Sequence of chain 1.A:
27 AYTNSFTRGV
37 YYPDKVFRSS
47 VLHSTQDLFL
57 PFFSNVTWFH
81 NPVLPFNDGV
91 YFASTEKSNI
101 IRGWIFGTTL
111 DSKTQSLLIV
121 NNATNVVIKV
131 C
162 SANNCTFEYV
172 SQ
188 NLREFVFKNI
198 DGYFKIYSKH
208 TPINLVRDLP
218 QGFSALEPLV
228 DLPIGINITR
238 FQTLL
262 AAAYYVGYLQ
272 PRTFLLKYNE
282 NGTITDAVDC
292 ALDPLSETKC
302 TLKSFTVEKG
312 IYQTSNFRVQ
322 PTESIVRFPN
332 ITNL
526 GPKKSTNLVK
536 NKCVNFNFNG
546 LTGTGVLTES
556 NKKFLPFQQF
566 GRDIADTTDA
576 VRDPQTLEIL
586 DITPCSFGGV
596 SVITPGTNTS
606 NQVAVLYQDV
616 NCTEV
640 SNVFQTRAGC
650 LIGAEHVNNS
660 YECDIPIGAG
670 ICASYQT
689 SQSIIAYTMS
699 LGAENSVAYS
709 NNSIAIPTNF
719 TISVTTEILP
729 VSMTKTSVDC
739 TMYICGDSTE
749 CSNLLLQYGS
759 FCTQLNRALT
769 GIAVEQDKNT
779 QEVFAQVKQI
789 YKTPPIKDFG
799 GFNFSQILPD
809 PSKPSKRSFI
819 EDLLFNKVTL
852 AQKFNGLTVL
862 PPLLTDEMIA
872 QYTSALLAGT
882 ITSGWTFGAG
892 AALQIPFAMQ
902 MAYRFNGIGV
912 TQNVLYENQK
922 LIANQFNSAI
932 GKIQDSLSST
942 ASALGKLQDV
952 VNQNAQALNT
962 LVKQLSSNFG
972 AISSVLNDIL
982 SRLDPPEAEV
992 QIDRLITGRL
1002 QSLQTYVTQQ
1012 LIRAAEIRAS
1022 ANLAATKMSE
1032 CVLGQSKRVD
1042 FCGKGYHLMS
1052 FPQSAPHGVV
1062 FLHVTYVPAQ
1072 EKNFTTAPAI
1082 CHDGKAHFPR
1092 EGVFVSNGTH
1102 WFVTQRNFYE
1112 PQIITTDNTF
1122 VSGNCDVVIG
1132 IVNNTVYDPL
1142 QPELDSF

Binding-site contacts:
Ligand atom N2 contacts residue ASN122 of chain 1.A at 2.9 Å (h-bond).
Ligand atom C4 contacts residue ASN122 of chain 1.A at 4.2 Å.
Ligand atom C6 contacts residue VAL127 of chain 1.A at 3.8 Å (hydrophobic).
Ligand atom C5 contacts residue ASN122 of chain 1.A at 3.7 Å.
Ligand atom C3 contacts residue ASN122 of chain 1.A at 3.8 Å.
Ligand atom C1 contacts residue THR124 of chain 1.A at 4.0 Å.
Ligand atom O5 contacts residue ASN122 of chain 1.A at 2.4 Å (h-bond).
Ligand atom C7 contacts residue ASN122 of chain 1.A at 3.3 Å.
Ligand atom C2 contacts residue ASN122 of chain 1.A at 2.4 Å.
Ligand atom C8 contacts residue THR124 of chain 1.A at 4.2 Å.
Ligand atom C1 contacts residue ASN122 of chain 1.A at 1.4 Å.
Ligand atom C7 contacts residue THR124 of chain 1.A at 4.2 Å.
Ligand atom O5 contacts residue VAL127 of chain 1.A at 4.4 Å.
Ligand atom C5 contacts residue VAL127 of chain 1.A at 4.4 Å (hydrophobic).
Ligand atom N2 contacts residue THR124 of chain 1.A at 3.4 Å.
Ligand atom C8 contacts residue ASN122 of chain 1.A at 4.0 Å.
Ligand atom C2 contacts residue THR124 of chain 1.A at 4.2 Å.
Ligand atom O7 contacts residue ASN122 of chain 1.A at 3.4 Å (h-bond).

The protein below binds the small molecule below.
Small molecule (SMILES): CC(=O)N[C@@H]1[C@@H](O)[C@H](O)[C@@H](CO)O[C@H]1O